Binding-site contacts:
Ligand atom O6 contacts residue ILE4 of chain 1.AB at 4.1 Å.
Ligand atom O6 contacts residue LEU3 of chain 1.AB at 2.0 Å (h-bond).
Ligand atom C19 contacts residue LEU3 of chain 1.AB at 3.9 Å (hydrophobic).
Ligand atom C21 contacts residue LEU3 of chain 1.AB at 4.4 Å (hydrophobic).
Ligand atom C17 contacts residue LEU3 of chain 1.AB at 3.3 Å (hydrophobic).
Ligand atom O5 contacts residue LEU3 of chain 1.AB at 4.4 Å.
Ligand atom C27 contacts residue ILE4 of chain 1.AB at 3.9 Å (hydrophobic).
Ligand atom C18 contacts residue LEU3 of chain 1.AB at 4.2 Å (hydrophobic).
Ligand atom C16 contacts residue LEU3 of chain 1.AB at 4.2 Å (hydrophobic).

Sequence of chain 1.AB:
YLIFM

The small molecule below binds the protein below.
Small molecule (SMILES): CC[C@H]1OC(=O)[C@H](C)[C@@H](O[C@H]2C[C@@](C)(OC)[C@@H](O)[C@H](C)O2)[C@H](C)[C@@H](O[C@@H]2O[C@H](C)C[C@H](N(C)C)[C@H]2O)[C@](C)(O)C[C@@H](C)C(=O)[C@H](C)[C@@H](O)[C@]1(C)O